Sequence of chain 58.A:
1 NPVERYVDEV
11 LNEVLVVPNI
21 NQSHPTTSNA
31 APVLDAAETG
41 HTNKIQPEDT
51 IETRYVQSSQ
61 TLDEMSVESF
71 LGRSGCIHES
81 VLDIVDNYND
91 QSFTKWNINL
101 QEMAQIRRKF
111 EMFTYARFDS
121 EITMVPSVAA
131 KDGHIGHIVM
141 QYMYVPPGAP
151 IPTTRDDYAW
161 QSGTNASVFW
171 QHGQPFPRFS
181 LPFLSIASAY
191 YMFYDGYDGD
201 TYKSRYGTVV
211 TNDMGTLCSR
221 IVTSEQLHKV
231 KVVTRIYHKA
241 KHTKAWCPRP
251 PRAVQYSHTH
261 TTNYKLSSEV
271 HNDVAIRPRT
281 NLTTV

This protein binds this small molecule.
Small molecule (SMILES): Cc1cc(CCCOc2c(C)cc(-n3nnc(C)n3)cc2C)on1

Binding-site contacts:
Ligand atom C3C contacts residue LEU181 of chain 58.A at 4.0 Å (hydrophobic).
Ligand atom N5A contacts residue LEU217 of chain 58.A at 3.7 Å.
Ligand atom CM2 contacts residue ILE77 of chain 58.A at 3.9 Å (hydrophobic).
Ligand atom CM6 contacts residue LEU184 of chain 58.A at 3.6 Å (hydrophobic).
Ligand atom CM3 contacts residue TYR190 of chain 58.A at 3.8 Å (hydrophobic).
Ligand atom C3 contacts residue LEU100 of chain 58.A at 3.7 Å (hydrophobic).
Ligand atom C5 contacts residue MET214 of chain 58.A at 3.7 Å (hydrophobic).
Ligand atom N2 contacts residue LEU100 of chain 58.A at 3.8 Å.
Ligand atom C1B contacts residue LEU181 of chain 58.A at 3.9 Å (hydrophobic).
Ligand atom N3A contacts residue TYR144 of chain 58.A at 3.2 Å.
Ligand atom CM4 contacts residue VAL168 of chain 58.A at 3.9 Å (hydrophobic).
Ligand atom C6B contacts residue LEU181 of chain 58.A at 3.5 Å (hydrophobic).
Ligand atom C5B contacts residue LEU181 of chain 58.A at 3.6 Å (hydrophobic).
Ligand atom C4A contacts residue TYR144 of chain 58.A at 3.5 Å (hydrophobic).
Ligand atom N5A contacts residue PHE179 of chain 58.A at 3.2 Å.
Ligand atom N1A contacts residue MET124 of chain 58.A at 3.9 Å.
Ligand atom N2A contacts residue TYR144 of chain 58.A at 4.0 Å.
Ligand atom O1 contacts residue LEU100 of chain 58.A at 3.8 Å.
Ligand atom C6B contacts residue ILE98 of chain 58.A at 3.8 Å (hydrophobic).
Ligand atom C1C contacts residue MET214 of chain 58.A at 3.4 Å (hydrophobic).
Ligand atom CM6 contacts residue TYR144 of chain 58.A at 3.7 Å (hydrophobic).
Ligand atom CM4 contacts residue TYR142 of chain 58.A at 3.9 Å (hydrophobic).
Ligand atom C1B contacts residue ILE98 of chain 58.A at 3.6 Å (hydrophobic).
Ligand atom C4 contacts residue MET214 of chain 58.A at 4.0 Å (hydrophobic).
Ligand atom CM6 contacts residue LEU181 of chain 58.A at 3.8 Å (hydrophobic).
Ligand atom N3A contacts residue PHE179 of chain 58.A at 3.6 Å.
Ligand atom N1A contacts residue PHE179 of chain 58.A at 3.2 Å.
Ligand atom O1B contacts residue ILE98 of chain 58.A at 3.1 Å.
Ligand atom O1 contacts residue MET214 of chain 58.A at 3.2 Å.
Ligand atom C4A contacts residue PHE179 of chain 58.A at 3.5 Å (hydrophobic).
Ligand atom C4 contacts residue LEU100 of chain 58.A at 3.8 Å (hydrophobic).
Ligand atom C5 contacts residue LEU100 of chain 58.A at 4.0 Å (hydrophobic).
Ligand atom CM4 contacts residue TYR144 of chain 58.A at 3.8 Å (hydrophobic).
Ligand atom C4 contacts residue TYR190 of chain 58.A at 3.8 Å (hydrophobic).
Ligand atom N1A contacts residue LEU217 of chain 58.A at 3.4 Å.
Ligand atom C5B contacts residue TYR144 of chain 58.A at 3.7 Å (hydrophobic).
Ligand atom CM4 contacts residue ALA166 of chain 58.A at 3.1 Å (hydrophobic).
Ligand atom N2 contacts residue MET214 of chain 58.A at 3.7 Å.
Ligand atom N2A contacts residue PHE179 of chain 58.A at 3.3 Å.
Ligand atom CM2 contacts residue ILE122 of chain 58.A at 3.9 Å (hydrophobic).